Binding-site contacts:
Ligand atom O12 contacts residue HIS252 of chain 1.A at 3.0 Å (h-bond).
Ligand atom C2 contacts residue NAP1 of chain 1.J at 3.8 Å.
Ligand atom O12 contacts residue CYS128 of chain 1.A at 3.8 Å.
Ligand atom O14 contacts residue SER74 of chain 1.A at 3.3 Å (h-bond).
Ligand atom C6 contacts residue NAP1 of chain 1.J at 3.4 Å.
Ligand atom C8 contacts residue LYS223 of chain 1.A at 3.6 Å.
Ligand atom C1 contacts residue ASN127 of chain 1.A at 3.8 Å.
Ligand atom C11 contacts residue GLY159 of chain 1.A at 3.5 Å.
Ligand atom O15 contacts residue ILE209 of chain 1.A at 3.7 Å.
Ligand atom C10 contacts residue CYS128 of chain 1.A at 3.2 Å (hydrophobic).
Ligand atom C12 contacts residue SER74 of chain 1.A at 3.6 Å.
Ligand atom C8 contacts residue ASN127 of chain 1.A at 3.7 Å.
Ligand atom C12 contacts residue NAP1 of chain 1.J at 3.3 Å.
Ligand atom O13 contacts residue NAP1 of chain 1.J at 2.6 Å (h-bond).
Ligand atom O14 contacts residue SER96 of chain 1.A at 2.6 Å (h-bond).
Ligand atom O15 contacts residue GLY159 of chain 1.A at 3.4 Å (h-bond).
Ligand atom C12 contacts residue SER96 of chain 1.A at 3.3 Å.
Ligand atom O10 contacts residue NAP1 of chain 1.J at 3.1 Å.
Ligand atom O13 contacts residue SER96 of chain 1.A at 2.8 Å (h-bond).
Ligand atom C1 contacts residue GLY159 of chain 1.A at 3.9 Å.
Ligand atom C11 contacts residue GLN155 of chain 1.A at 3.6 Å.
Ligand atom O13 contacts residue SER74 of chain 1.A at 3.2 Å (h-bond).
Ligand atom O10 contacts residue ARG99 of chain 1.A at 2.8 Å (salt-bridge).
Ligand atom O9 contacts residue ASN127 of chain 1.A at 3.2 Å (h-bond).
Ligand atom C10 contacts residue GLY159 of chain 1.A at 3.4 Å.
Ligand atom O9 contacts residue LYS223 of chain 1.A at 2.6 Å (salt-bridge).
Ligand atom O12 contacts residue GLY159 of chain 1.A at 3.6 Å.
Ligand atom O10 contacts residue ASN94 of chain 1.A at 3.8 Å.
Ligand atom O12 contacts residue ARG245 of chain 1.A at 3.0 Å (salt-bridge).
Ligand atom C3 contacts residue GLY159 of chain 1.A at 3.8 Å.
Ligand atom C5 contacts residue LYS223 of chain 1.A at 3.8 Å.
Ligand atom C8 contacts residue ARG99 of chain 1.A at 3.5 Å.
Ligand atom C11 contacts residue ARG245 of chain 1.A at 3.2 Å.
Ligand atom O13 contacts residue THR95 of chain 1.A at 3.4 Å.
Ligand atom O12 contacts residue GLN155 of chain 1.A at 2.8 Å (h-bond).
Ligand atom O9 contacts residue ARG99 of chain 1.A at 3.0 Å (salt-bridge).
Ligand atom O15 contacts residue ARG245 of chain 1.A at 2.8 Å (salt-bridge).
Ligand atom C5 contacts residue NAP1 of chain 1.J at 3.6 Å.
Ligand atom C7 contacts residue NAP1 of chain 1.J at 3.6 Å.
Ligand atom C9 contacts residue GLY159 of chain 1.A at 3.0 Å.

Sequence of chain 1.A:
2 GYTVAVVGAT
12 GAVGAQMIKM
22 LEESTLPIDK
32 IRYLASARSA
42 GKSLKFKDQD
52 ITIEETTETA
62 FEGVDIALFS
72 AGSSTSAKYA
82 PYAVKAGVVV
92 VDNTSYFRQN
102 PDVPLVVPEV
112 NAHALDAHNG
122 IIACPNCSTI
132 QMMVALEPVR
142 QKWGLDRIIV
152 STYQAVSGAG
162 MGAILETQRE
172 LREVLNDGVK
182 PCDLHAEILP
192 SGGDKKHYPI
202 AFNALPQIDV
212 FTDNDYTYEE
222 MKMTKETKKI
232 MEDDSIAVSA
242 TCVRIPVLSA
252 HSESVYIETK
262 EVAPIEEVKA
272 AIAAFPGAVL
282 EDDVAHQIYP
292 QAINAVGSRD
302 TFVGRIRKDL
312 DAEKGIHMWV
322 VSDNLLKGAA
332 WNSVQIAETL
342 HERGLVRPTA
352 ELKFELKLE

This small molecule binds to this protein.
Small molecule (SMILES): O=C(O)C/C=C/c1cccc(C(=O)O)c1C(=O)O